Binding-site contacts:
Ligand atom C8 contacts residue LEU900 of chain 1.B at 3.7 Å (hydrophobic).
Ligand atom C8 contacts residue ASN695 of chain 1.B at 4.0 Å.
Ligand atom C6 contacts residue GLN904 of chain 1.B at 4.2 Å.
Ligand atom C1 contacts residue ASN695 of chain 1.B at 1.4 Å.
Ligand atom O6 contacts residue GLN904 of chain 1.B at 4.2 Å.
Ligand atom N2 contacts residue ASN695 of chain 1.B at 2.9 Å (h-bond).
Ligand atom C5 contacts residue ASN695 of chain 1.B at 3.7 Å.
Ligand atom O5 contacts residue ASN695 of chain 1.B at 2.4 Å (h-bond).
Ligand atom O4 contacts residue LEU900 of chain 1.B at 3.9 Å.
Ligand atom C5 contacts residue GLN904 of chain 1.B at 4.0 Å.
Ligand atom C2 contacts residue ASN695 of chain 1.B at 2.5 Å.
Ligand atom C7 contacts residue ASN695 of chain 1.B at 3.3 Å.
Ligand atom C3 contacts residue LEU900 of chain 1.B at 3.8 Å (hydrophobic).
Ligand atom C4 contacts residue ASN695 of chain 1.B at 4.2 Å.
Ligand atom O7 contacts residue GLN1049 of chain 1.B at 4.3 Å.
Ligand atom O7 contacts residue ASN695 of chain 1.B at 3.4 Å (h-bond).
Ligand atom N2 contacts residue LEU900 of chain 1.B at 4.2 Å.
Ligand atom C3 contacts residue ASN695 of chain 1.B at 3.8 Å.
Ligand atom O3 contacts residue LEU900 of chain 1.B at 4.2 Å.
Ligand atom C7 contacts residue LEU900 of chain 1.B at 4.3 Å (hydrophobic).

Sequence of chain 1.B:
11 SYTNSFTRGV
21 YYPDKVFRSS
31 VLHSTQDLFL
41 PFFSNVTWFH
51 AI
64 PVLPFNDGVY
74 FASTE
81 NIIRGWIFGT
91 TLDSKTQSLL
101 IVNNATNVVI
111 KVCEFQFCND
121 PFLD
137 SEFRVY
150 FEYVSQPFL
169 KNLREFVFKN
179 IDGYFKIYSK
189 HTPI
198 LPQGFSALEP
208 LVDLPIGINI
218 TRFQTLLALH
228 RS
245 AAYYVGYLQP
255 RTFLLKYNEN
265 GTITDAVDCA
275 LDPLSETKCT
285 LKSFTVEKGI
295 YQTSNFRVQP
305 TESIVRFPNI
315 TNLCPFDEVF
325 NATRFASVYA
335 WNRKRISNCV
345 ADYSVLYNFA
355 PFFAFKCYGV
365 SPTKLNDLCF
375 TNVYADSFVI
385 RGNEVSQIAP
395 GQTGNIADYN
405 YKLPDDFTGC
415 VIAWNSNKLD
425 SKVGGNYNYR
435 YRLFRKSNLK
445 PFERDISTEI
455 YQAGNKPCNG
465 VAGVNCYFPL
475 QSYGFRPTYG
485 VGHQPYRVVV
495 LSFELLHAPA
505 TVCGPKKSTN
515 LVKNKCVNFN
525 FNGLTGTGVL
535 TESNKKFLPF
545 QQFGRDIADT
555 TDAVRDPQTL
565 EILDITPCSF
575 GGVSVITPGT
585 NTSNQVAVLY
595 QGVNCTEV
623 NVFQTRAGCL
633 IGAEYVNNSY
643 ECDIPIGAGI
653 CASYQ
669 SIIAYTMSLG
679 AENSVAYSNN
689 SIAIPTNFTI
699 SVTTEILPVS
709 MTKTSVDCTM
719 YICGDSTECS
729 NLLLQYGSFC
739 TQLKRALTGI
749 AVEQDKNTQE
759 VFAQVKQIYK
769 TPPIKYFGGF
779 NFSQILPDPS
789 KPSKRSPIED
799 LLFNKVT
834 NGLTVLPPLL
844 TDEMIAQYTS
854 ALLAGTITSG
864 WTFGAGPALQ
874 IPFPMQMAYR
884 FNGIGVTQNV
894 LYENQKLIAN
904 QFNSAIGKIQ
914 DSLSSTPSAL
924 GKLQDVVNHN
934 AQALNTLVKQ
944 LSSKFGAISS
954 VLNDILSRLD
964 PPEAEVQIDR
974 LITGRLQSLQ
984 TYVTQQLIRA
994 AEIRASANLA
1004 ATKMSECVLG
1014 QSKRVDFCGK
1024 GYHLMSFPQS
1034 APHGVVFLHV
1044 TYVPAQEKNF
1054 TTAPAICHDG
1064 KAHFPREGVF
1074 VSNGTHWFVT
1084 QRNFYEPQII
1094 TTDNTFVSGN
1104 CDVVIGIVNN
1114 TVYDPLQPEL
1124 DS

The protein below binds the small molecule below.
Small molecule (SMILES): CC(=O)N[C@H]1[C@H](O[C@H]2[C@H](O)[C@@H](NC(C)=O)CO[C@@H]2CO)O[C@H](CO)[C@@H](O)[C@@H]1O